Binding-site contacts:
Ligand atom C11 contacts residue TYR304 of chain 1.N at 4.4 Å (hydrophobic).
Ligand atom C20 contacts residue TRP288 of chain 1.N at 4.3 Å (hydrophobic).
Ligand atom C23 contacts residue TRP99 of chain 1.P at 3.8 Å (hydrophobic).
Ligand atom C21 contacts residue TRP288 of chain 1.N at 4.1 Å (hydrophobic).
Ligand atom O26 contacts residue PGV1 of chain 1.NB at 3.4 Å (h-bond).
Ligand atom C22 contacts residue PGV1 of chain 1.NB at 4.2 Å.
Ligand atom C12 contacts residue PHE305 of chain 1.N at 3.9 Å (hydrophobic).
Ligand atom C2 contacts residue TYR304 of chain 1.N at 4.0 Å (hydrophobic).
Ligand atom C21 contacts residue HIS233 of chain 1.N at 4.0 Å.
Ligand atom O25 contacts residue HIS103 of chain 1.P at 3.1 Å (h-bond).
Ligand atom C23 contacts residue HIS233 of chain 1.N at 3.7 Å.
Ligand atom C2 contacts residue THR301 of chain 1.N at 4.0 Å.
Ligand atom C1 contacts residue TYR304 of chain 1.N at 3.5 Å (hydrophobic).
Ligand atom C24 contacts residue HIS103 of chain 1.P at 3.2 Å.
Ligand atom C16 contacts residue PGV1 of chain 1.NB at 3.8 Å.
Ligand atom C11 contacts residue THR301 of chain 1.N at 3.8 Å.
Ligand atom O26 contacts residue HIS233 of chain 1.N at 4.0 Å.
Ligand atom C19 contacts residue TYR304 of chain 1.N at 3.9 Å (hydrophobic).
Ligand atom O3 contacts residue ASP300 of chain 1.N at 3.7 Å.
Ligand atom O12 contacts residue THR301 of chain 1.N at 2.6 Å (h-bond).
Ligand atom C24 contacts residue PGV1 of chain 1.NB at 4.0 Å.
Ligand atom C12 contacts residue THR301 of chain 1.N at 3.8 Å.
Ligand atom O25 contacts residue PGV1 of chain 1.NB at 3.7 Å.
Ligand atom C24 contacts residue HIS233 of chain 1.N at 3.6 Å.
Ligand atom O25 contacts residue HIS233 of chain 1.N at 3.7 Å.
Ligand atom O26 contacts residue HIS103 of chain 1.P at 2.6 Å (h-bond).
Ligand atom C24 contacts residue TRP99 of chain 1.P at 3.8 Å (hydrophobic).
Ligand atom C15 contacts residue PGV1 of chain 1.NB at 3.9 Å.
Ligand atom C18 contacts residue TRP288 of chain 1.N at 4.4 Å (hydrophobic).
Ligand atom C11 contacts residue PHE305 of chain 1.N at 4.1 Å (hydrophobic).
Ligand atom C2 contacts residue ASP300 of chain 1.N at 3.9 Å.
Ligand atom C1 contacts residue THR301 of chain 1.N at 4.3 Å.
Ligand atom O26 contacts residue TRP99 of chain 1.P at 2.9 Å (h-bond).

Sequence of chain 1.N:
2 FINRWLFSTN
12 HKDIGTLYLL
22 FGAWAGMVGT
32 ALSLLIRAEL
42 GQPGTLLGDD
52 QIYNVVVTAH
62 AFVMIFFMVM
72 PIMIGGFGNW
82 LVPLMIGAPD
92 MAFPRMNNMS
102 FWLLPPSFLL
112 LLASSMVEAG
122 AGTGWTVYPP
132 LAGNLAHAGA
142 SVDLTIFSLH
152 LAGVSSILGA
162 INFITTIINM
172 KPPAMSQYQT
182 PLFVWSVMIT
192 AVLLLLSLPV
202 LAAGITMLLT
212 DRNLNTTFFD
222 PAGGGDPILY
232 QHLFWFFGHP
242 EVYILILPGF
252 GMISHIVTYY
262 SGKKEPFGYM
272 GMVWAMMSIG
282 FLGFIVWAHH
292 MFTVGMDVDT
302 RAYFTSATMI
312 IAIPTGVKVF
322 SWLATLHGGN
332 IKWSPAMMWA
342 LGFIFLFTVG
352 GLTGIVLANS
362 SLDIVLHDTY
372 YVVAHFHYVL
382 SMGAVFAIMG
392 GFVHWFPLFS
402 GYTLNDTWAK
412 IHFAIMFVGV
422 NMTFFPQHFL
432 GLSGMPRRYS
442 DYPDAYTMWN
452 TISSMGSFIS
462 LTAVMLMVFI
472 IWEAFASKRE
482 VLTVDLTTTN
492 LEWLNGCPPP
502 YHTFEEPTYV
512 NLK

A protein and the small-molecule ligand that binds it are described below.
Small molecule (SMILES): C[C@H](CCC(=O)O)[C@H]1CC[C@H]2[C@@H]3[C@H](O)C[C@@H]4C[C@H](O)CC[C@]4(C)[C@H]3C[C@H](O)[C@]12C

Sequence of chain 1.P:
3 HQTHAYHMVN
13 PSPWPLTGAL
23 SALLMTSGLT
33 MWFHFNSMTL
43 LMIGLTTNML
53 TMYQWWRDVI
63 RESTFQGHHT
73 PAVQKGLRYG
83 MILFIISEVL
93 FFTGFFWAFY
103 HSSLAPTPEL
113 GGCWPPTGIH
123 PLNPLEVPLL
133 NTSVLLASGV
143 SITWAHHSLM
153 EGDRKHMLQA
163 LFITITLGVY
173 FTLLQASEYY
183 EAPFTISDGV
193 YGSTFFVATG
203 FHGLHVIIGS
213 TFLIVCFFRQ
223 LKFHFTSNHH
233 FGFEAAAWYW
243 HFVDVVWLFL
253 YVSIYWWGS